Binding-site contacts:
Ligand atom C2C contacts residue VOV1 of chain 1.P at 0.1 Å.
Ligand atom C2B contacts residue VOV1 of chain 1.P at 0.3 Å.
Ligand atom CAA contacts residue VOV1 of chain 1.P at 0.2 Å.
Ligand atom NC contacts residue VOV1 of chain 1.P at 0.1 Å (h-bond).
Ligand atom C3B contacts residue VOV1 of chain 1.P at 0.2 Å.
Ligand atom C2D contacts residue VOV1 of chain 1.P at 0.2 Å.
Ligand atom CHB contacts residue VOV1 of chain 1.P at 0.1 Å.
Ligand atom C1C contacts residue VOV1 of chain 1.P at 0.1 Å.
Ligand atom CGA contacts residue VOV1 of chain 1.P at 0.1 Å.
Ligand atom NA contacts residue VOV1 of chain 1.P at 0.1 Å (h-bond).
Ligand atom CMC contacts residue VOV1 of chain 1.P at 0.2 Å.
Ligand atom CMB contacts residue VOV1 of chain 1.P at 0.4 Å.
Ligand atom C3A contacts residue VOV1 of chain 1.P at 0.2 Å.
Ligand atom NB contacts residue VOV1 of chain 1.P at 0.1 Å (h-bond).
Ligand atom C4B contacts residue VOV1 of chain 1.P at 0.1 Å.
Ligand atom CGD contacts residue VOV1 of chain 1.P at 0.1 Å.
Ligand atom FE contacts residue VOV1 of chain 1.P at 0.3 Å.
Ligand atom C1B contacts residue VOV1 of chain 1.P at 0.1 Å.
Ligand atom CMA contacts residue VOV1 of chain 1.P at 0.2 Å.
Ligand atom CBD contacts residue VOV1 of chain 1.P at 0.2 Å.
Ligand atom C3C contacts residue VOV1 of chain 1.P at 0.2 Å.
Ligand atom CMD contacts residue VOV1 of chain 1.P at 0.2 Å.
Ligand atom O1A contacts residue VOV1 of chain 1.P at 0.3 Å (h-bond).
Ligand atom CHC contacts residue VOV1 of chain 1.P at 0.1 Å.
Ligand atom C4A contacts residue VOV1 of chain 1.P at 0.1 Å.
Ligand atom C3D contacts residue VOV1 of chain 1.P at 0.2 Å.
Ligand atom C1A contacts residue VOV1 of chain 1.P at 0.1 Å.
Ligand atom CHD contacts residue VOV1 of chain 1.P at 0.2 Å.
Ligand atom CHA contacts residue VOV1 of chain 1.P at 0.2 Å.
Ligand atom C4D contacts residue VOV1 of chain 1.P at 0.1 Å.
Ligand atom CAD contacts residue VOV1 of chain 1.P at 0.2 Å.
Ligand atom O2D contacts residue VOV1 of chain 1.P at 0.2 Å (h-bond).
Ligand atom O2A contacts residue VOV1 of chain 1.P at 0.4 Å (h-bond).
Ligand atom C1D contacts residue VOV1 of chain 1.P at 0.2 Å.
Ligand atom C4C contacts residue VOV1 of chain 1.P at 0.2 Å.
Ligand atom ND contacts residue VOV1 of chain 1.P at 0.2 Å (h-bond).
Ligand atom CAC contacts residue VOV1 of chain 1.P at 0.2 Å.
Ligand atom C2A contacts residue VOV1 of chain 1.P at 0.1 Å.
Ligand atom CBA contacts residue VOV1 of chain 1.P at 0.2 Å.
Ligand atom O1D contacts residue VOV1 of chain 1.P at 0.2 Å (h-bond).

The small molecule below binds the protein below.
Small molecule (SMILES): CC1=C(CCC(=O)O)C2=Cc3c(CCC(=O)O)c(C)c4n3[Fe@]35n6c(c(C)c(CCC(=O)O)c6=CC1=[N+]23)=CC1=[N+]5C(=C4)C(C)=C1CCC(=O)O

Sequence of chain 1.C:
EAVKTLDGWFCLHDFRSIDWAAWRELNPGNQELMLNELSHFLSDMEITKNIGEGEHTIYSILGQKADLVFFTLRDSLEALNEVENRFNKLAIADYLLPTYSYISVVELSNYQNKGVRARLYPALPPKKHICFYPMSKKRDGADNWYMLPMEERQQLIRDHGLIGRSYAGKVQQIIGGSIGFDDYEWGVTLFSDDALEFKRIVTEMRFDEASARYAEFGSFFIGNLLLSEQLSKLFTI